Sequence of chain 2.E:
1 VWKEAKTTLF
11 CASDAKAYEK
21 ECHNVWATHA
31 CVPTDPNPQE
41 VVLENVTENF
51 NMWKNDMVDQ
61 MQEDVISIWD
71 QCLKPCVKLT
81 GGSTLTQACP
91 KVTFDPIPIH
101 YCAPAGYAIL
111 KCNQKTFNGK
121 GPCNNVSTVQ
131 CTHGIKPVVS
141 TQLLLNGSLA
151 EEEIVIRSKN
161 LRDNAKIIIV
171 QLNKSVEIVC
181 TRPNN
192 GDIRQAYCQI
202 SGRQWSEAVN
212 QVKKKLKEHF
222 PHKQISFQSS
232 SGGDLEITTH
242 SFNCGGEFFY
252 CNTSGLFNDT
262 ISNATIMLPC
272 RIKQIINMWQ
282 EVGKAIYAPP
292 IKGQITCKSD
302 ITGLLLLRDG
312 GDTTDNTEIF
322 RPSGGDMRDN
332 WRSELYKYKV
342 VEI

Binding-site contacts:
Ligand atom C2 contacts residue ASN264 of chain 2.E at 2.6 Å.
Ligand atom N2 contacts residue ASN264 of chain 2.E at 3.1 Å (h-bond).
Ligand atom O6 contacts residue ASN264 of chain 2.E at 4.4 Å.
Ligand atom O5 contacts residue ASN264 of chain 2.E at 2.3 Å (h-bond).
Ligand atom C1 contacts residue ASN264 of chain 2.E at 1.4 Å.
Ligand atom O7 contacts residue ASN264 of chain 2.E at 2.7 Å (h-bond).
Ligand atom C8 contacts residue ILE262 of chain 2.E at 3.9 Å (hydrophobic).
Ligand atom N2 contacts residue ILE262 of chain 2.E at 3.7 Å.
Ligand atom C7 contacts residue ASN264 of chain 2.E at 3.4 Å.
Ligand atom C8 contacts residue ASN264 of chain 2.E at 4.4 Å.
Ligand atom C7 contacts residue ILE262 of chain 2.E at 4.1 Å (hydrophobic).
Ligand atom C1 contacts residue ILE262 of chain 2.E at 4.3 Å (hydrophobic).
Ligand atom C3 contacts residue ASN264 of chain 2.E at 3.9 Å.
Ligand atom C5 contacts residue ASN264 of chain 2.E at 3.6 Å.
Ligand atom C4 contacts residue ASN264 of chain 2.E at 4.3 Å.

The small molecule below binds the protein below.
Small molecule (SMILES): CC(=O)N[C@@H]1[C@@H](O)[C@H](O)[C@@H](CO)O[C@H]1O